A protein and the small-molecule ligand that binds it are described below.
Small molecule (SMILES): CC(=O)N[C@@H]1[C@@H](O)[C@H](O)[C@@H](CO)O[C@H]1O

Binding-site contacts:
Ligand atom C4 contacts residue ASN308 of chain 1.E at 4.2 Å.
Ligand atom O6 contacts residue ASN308 of chain 1.E at 4.0 Å.
Ligand atom C2 contacts residue ASN308 of chain 1.E at 2.5 Å.
Ligand atom O7 contacts residue ASN308 of chain 1.E at 4.4 Å.
Ligand atom O5 contacts residue ASN308 of chain 1.E at 2.4 Å (h-bond).
Ligand atom C1 contacts residue ASN308 of chain 1.E at 1.4 Å.
Ligand atom C7 contacts residue ASN308 of chain 1.E at 3.9 Å.
Ligand atom C3 contacts residue ASN308 of chain 1.E at 3.8 Å.
Ligand atom C4 contacts residue TRP364 of chain 1.E at 4.4 Å (hydrophobic).
Ligand atom C5 contacts residue ASN308 of chain 1.E at 3.7 Å.
Ligand atom N2 contacts residue ASN308 of chain 1.E at 2.9 Å (h-bond).
Ligand atom O3 contacts residue TRP364 of chain 1.E at 4.4 Å.

Sequence of chain 1.E:
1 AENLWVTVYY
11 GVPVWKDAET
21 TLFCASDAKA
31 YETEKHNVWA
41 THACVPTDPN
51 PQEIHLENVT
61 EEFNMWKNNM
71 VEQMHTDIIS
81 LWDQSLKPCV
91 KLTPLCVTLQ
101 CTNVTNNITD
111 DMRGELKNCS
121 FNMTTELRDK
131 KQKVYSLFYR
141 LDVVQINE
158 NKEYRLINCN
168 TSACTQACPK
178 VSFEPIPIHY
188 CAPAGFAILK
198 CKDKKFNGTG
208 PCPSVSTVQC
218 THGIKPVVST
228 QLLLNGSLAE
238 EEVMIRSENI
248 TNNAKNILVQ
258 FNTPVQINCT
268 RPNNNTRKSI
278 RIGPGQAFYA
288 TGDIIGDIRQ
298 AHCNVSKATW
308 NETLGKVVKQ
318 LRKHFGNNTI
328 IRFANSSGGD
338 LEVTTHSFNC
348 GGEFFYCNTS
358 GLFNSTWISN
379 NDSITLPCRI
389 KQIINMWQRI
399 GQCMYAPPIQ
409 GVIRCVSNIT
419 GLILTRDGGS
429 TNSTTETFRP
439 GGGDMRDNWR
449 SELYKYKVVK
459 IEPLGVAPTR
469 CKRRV